Sequence of chain 1.A:
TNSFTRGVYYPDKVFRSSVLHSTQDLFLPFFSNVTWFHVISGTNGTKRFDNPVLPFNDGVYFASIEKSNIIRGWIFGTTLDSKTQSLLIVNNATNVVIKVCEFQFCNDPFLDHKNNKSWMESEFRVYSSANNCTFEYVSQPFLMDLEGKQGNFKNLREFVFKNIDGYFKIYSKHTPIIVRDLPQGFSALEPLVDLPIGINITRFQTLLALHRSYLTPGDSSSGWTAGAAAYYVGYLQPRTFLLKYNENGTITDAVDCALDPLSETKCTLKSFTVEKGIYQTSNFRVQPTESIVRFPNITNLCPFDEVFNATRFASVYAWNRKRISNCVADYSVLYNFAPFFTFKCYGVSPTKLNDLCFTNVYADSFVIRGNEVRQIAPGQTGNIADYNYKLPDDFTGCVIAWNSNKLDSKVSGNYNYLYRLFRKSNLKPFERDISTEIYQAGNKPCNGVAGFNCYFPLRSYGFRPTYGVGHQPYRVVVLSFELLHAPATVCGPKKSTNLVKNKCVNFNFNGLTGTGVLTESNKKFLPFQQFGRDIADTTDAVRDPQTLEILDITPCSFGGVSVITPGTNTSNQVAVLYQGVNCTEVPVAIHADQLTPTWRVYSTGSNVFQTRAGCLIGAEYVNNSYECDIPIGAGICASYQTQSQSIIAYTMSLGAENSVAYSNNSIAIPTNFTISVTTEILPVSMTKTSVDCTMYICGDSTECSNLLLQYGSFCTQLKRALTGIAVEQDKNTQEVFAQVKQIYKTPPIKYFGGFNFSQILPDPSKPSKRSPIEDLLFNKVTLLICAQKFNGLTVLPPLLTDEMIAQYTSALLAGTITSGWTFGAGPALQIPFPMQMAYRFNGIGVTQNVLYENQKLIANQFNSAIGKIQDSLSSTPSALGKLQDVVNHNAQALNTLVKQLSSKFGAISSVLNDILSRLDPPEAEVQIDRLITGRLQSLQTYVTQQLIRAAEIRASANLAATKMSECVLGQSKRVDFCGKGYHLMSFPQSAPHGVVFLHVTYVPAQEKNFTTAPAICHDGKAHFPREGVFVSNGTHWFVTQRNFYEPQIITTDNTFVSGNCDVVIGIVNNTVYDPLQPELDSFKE

Sequence of chain 1.C:
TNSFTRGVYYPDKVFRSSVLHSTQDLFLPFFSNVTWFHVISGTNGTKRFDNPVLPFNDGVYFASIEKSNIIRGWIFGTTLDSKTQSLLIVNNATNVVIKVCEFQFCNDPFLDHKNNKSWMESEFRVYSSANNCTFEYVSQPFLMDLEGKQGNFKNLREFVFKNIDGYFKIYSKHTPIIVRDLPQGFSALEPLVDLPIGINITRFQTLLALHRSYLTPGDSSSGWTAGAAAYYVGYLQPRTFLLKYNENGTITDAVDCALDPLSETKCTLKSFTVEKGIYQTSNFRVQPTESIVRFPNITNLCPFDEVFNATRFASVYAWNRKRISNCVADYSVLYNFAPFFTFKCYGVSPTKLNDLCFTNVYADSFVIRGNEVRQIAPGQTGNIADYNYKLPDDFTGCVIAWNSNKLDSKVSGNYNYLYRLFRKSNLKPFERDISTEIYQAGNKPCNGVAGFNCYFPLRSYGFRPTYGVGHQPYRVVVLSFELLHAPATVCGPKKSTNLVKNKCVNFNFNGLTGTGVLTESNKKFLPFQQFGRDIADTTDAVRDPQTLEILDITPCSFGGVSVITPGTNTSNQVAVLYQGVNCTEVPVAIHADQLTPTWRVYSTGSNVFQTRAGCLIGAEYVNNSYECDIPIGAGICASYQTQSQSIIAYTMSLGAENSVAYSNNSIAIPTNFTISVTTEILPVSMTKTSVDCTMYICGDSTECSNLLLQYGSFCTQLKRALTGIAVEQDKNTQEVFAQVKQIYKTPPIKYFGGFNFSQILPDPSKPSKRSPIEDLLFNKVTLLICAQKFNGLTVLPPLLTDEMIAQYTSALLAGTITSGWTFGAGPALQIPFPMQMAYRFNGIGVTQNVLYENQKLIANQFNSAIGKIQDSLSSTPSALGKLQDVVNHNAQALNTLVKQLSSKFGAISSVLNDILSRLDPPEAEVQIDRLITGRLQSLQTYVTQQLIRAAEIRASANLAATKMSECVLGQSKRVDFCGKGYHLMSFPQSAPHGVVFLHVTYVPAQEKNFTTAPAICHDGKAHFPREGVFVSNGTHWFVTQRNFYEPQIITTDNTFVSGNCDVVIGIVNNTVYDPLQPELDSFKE

Binding-site contacts:
Ligand atom C7 contacts residue ASN276 of chain 1.A at 3.2 Å.
Ligand atom C1 contacts residue LYS552 of chain 1.C at 3.5 Å.
Ligand atom N2 contacts residue ASN276 of chain 1.A at 2.9 Å (h-bond).
Ligand atom C1 contacts residue ASN276 of chain 1.A at 1.4 Å.
Ligand atom O7 contacts residue ASN276 of chain 1.A at 3.2 Å (h-bond).
Ligand atom C5 contacts residue ASN276 of chain 1.A at 3.7 Å.
Ligand atom C2 contacts residue ASN276 of chain 1.A at 2.5 Å.
Ligand atom C8 contacts residue GLU275 of chain 1.A at 3.8 Å.
Ligand atom C3 contacts residue ASN276 of chain 1.A at 3.8 Å.
Ligand atom O5 contacts residue LYS552 of chain 1.C at 2.7 Å (salt-bridge).
Ligand atom C5 contacts residue LYS552 of chain 1.C at 3.5 Å.
Ligand atom C4 contacts residue ASN276 of chain 1.A at 4.2 Å.
Ligand atom C8 contacts residue ASN276 of chain 1.A at 4.4 Å.
Ligand atom C6 contacts residue LYS552 of chain 1.C at 3.5 Å.
Ligand atom O5 contacts residue ASN276 of chain 1.A at 2.4 Å (h-bond).

The protein below binds the small molecule below.
Small molecule (SMILES): CC(=O)N[C@@H]1[C@@H](O)[C@H](O)[C@@H](CO)O[C@H]1O